Binding-site contacts:
Ligand atom CAC contacts residue TYR137 of chain 2.C at 4.2 Å (hydrophobic).
Ligand atom CAE contacts residue GLN89 of chain 2.C at 3.9 Å.
Ligand atom CAG contacts residue GLN89 of chain 2.C at 3.2 Å.
Ligand atom NAM contacts residue GLU78 of chain 2.C at 4.2 Å.
Ligand atom CAF contacts residue GLN89 of chain 2.C at 3.4 Å.
Ligand atom NAH contacts residue GLU87 of chain 2.C at 4.2 Å.
Ligand atom CAE contacts residue PHE35 of chain 2.C at 4.0 Å (hydrophobic).
Ligand atom CAJ contacts residue GLN89 of chain 2.C at 3.8 Å.
Ligand atom NAD contacts residue HIS125 of chain 2.C at 3.2 Å (h-bond).
Ligand atom CAK contacts residue ILE77 of chain 2.C at 4.1 Å (hydrophobic).
Ligand atom CAL contacts residue ILE77 of chain 2.C at 4.1 Å (hydrophobic).
Ligand atom CAC contacts residue ILE90 of chain 2.C at 4.0 Å (hydrophobic).
Ligand atom CAF contacts residue GLU87 of chain 2.C at 3.9 Å.
Ligand atom NAH contacts residue TRP34 of chain 2.C at 4.0 Å.
Ligand atom OAA contacts residue ILE90 of chain 2.C at 3.0 Å (h-bond).
Ligand atom NAM contacts residue ILE77 of chain 2.C at 4.2 Å.
Ligand atom CAC contacts residue HIS125 of chain 2.C at 3.9 Å.
Ligand atom CAE contacts residue HIS125 of chain 2.C at 4.1 Å.
Ligand atom CAE contacts residue TRP34 of chain 2.C at 3.6 Å (hydrophobic).
Ligand atom NAD contacts residue GLN89 of chain 2.C at 4.0 Å.
Ligand atom CAB contacts residue PHE88 of chain 2.C at 3.5 Å (hydrophobic).
Ligand atom CAE contacts residue TYR33 of chain 2.C at 3.5 Å (hydrophobic).
Ligand atom NAD contacts residue TYR33 of chain 2.C at 4.2 Å.
Ligand atom CAB contacts residue TYR137 of chain 2.C at 3.3 Å (hydrophobic).
Ligand atom CAB contacts residue HIS125 of chain 2.C at 3.8 Å.
Ligand atom CAB contacts residue GLN89 of chain 2.C at 4.0 Å.
Ligand atom OAA contacts residue GLN89 of chain 2.C at 3.3 Å.
Ligand atom CAB contacts residue LEU124 of chain 2.C at 3.9 Å (hydrophobic).
Ligand atom CAI contacts residue TRP34 of chain 2.C at 3.6 Å (hydrophobic).
Ligand atom CAI contacts residue GLN89 of chain 2.C at 3.5 Å.
Ligand atom NAD contacts residue PHE88 of chain 2.C at 4.0 Å.
Ligand atom CAC contacts residue PHE88 of chain 2.C at 3.8 Å (hydrophobic).
Ligand atom CAJ contacts residue ILE77 of chain 2.C at 3.8 Å (hydrophobic).
Ligand atom CAJ contacts residue GLU36 of chain 2.C at 4.2 Å.
Ligand atom CAG contacts residue PHE35 of chain 2.C at 4.2 Å (hydrophobic).
Ligand atom NAH contacts residue GLN89 of chain 2.C at 2.7 Å (h-bond).
Ligand atom CAF contacts residue PHE35 of chain 2.C at 4.0 Å (hydrophobic).
Ligand atom CAC contacts residue GLN89 of chain 2.C at 3.6 Å.
Ligand atom OAA contacts residue TRP34 of chain 2.C at 3.4 Å (h-bond).
Ligand atom CAG contacts residue TRP34 of chain 2.C at 3.5 Å (hydrophobic).

Sequence of chain 2.C:
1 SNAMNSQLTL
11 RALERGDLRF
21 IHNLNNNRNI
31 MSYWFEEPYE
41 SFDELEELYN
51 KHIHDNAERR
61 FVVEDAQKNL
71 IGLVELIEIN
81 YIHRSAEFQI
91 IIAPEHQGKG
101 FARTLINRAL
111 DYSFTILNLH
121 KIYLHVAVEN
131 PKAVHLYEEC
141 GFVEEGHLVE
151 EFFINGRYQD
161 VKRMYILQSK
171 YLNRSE

A protein and the small-molecule ligand that binds it are described below.
Small molecule (SMILES): CC(=O)NCCCNCCCCN